Binding-site contacts:
Ligand atom C7 contacts residue ASP880 of chain 1.B at 3.9 Å.
Ligand atom C4 contacts residue ASN1211 of chain 1.A at 4.2 Å.
Ligand atom C8 contacts residue GLN1001 of chain 1.B at 3.5 Å.
Ligand atom O5 contacts residue ASN1211 of chain 1.A at 2.4 Å (h-bond).
Ligand atom C5 contacts residue ASN1211 of chain 1.A at 3.7 Å.
Ligand atom C7 contacts residue ASN1211 of chain 1.A at 3.3 Å.
Ligand atom N2 contacts residue ASN1211 of chain 1.A at 2.9 Å (h-bond).
Ligand atom O7 contacts residue ASN1211 of chain 1.A at 3.2 Å (h-bond).
Ligand atom C1 contacts residue ASN1211 of chain 1.A at 1.4 Å.
Ligand atom C8 contacts residue ASP880 of chain 1.B at 4.5 Å.
Ligand atom C8 contacts residue ASN881 of chain 1.B at 4.3 Å.
Ligand atom C3 contacts residue ASN1211 of chain 1.A at 3.8 Å.
Ligand atom C2 contacts residue ASN1211 of chain 1.A at 2.5 Å.
Ligand atom C8 contacts residue ASN1211 of chain 1.A at 4.4 Å.
Ligand atom O7 contacts residue ASP880 of chain 1.B at 2.9 Å (salt-bridge).
Ligand atom C8 contacts residue VAL1210 of chain 1.A at 4.1 Å (hydrophobic).
Ligand atom O3 contacts residue ASN881 of chain 1.B at 3.9 Å.

The protein below binds the small molecule below.
Small molecule (SMILES): CC(=O)N[C@@H]1[C@@H](O)[C@H](O)[C@@H](CO)O[C@H]1O

Sequence of chain 1.B:
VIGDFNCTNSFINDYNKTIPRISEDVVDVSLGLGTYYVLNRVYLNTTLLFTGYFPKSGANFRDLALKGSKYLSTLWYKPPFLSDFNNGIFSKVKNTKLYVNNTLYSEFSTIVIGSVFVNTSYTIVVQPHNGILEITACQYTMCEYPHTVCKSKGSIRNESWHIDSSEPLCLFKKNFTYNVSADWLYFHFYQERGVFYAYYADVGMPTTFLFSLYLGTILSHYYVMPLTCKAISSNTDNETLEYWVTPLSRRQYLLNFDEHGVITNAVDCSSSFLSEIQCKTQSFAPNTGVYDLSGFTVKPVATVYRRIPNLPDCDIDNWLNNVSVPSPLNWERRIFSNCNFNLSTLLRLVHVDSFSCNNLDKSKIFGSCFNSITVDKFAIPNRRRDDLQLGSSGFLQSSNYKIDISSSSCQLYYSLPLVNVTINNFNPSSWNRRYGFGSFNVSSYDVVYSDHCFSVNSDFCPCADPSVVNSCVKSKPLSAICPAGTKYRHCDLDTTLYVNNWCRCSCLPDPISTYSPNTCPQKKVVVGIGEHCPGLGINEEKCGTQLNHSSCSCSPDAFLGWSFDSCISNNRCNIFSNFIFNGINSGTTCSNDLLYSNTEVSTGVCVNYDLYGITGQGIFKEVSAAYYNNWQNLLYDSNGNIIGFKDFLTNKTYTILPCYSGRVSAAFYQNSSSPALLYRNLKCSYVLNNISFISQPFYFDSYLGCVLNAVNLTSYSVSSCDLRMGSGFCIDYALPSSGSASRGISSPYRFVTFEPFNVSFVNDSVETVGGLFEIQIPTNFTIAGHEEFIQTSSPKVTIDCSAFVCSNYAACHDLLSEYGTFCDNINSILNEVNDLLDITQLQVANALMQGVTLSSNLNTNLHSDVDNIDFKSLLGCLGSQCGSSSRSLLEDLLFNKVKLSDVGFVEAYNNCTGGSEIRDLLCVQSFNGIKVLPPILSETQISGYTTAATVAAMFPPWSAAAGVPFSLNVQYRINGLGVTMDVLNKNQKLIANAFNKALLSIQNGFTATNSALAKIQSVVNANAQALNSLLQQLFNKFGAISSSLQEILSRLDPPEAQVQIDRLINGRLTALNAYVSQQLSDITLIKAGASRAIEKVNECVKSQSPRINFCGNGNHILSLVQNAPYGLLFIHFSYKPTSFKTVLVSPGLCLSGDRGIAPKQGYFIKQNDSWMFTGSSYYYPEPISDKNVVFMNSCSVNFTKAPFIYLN

Sequence of chain 1.A:
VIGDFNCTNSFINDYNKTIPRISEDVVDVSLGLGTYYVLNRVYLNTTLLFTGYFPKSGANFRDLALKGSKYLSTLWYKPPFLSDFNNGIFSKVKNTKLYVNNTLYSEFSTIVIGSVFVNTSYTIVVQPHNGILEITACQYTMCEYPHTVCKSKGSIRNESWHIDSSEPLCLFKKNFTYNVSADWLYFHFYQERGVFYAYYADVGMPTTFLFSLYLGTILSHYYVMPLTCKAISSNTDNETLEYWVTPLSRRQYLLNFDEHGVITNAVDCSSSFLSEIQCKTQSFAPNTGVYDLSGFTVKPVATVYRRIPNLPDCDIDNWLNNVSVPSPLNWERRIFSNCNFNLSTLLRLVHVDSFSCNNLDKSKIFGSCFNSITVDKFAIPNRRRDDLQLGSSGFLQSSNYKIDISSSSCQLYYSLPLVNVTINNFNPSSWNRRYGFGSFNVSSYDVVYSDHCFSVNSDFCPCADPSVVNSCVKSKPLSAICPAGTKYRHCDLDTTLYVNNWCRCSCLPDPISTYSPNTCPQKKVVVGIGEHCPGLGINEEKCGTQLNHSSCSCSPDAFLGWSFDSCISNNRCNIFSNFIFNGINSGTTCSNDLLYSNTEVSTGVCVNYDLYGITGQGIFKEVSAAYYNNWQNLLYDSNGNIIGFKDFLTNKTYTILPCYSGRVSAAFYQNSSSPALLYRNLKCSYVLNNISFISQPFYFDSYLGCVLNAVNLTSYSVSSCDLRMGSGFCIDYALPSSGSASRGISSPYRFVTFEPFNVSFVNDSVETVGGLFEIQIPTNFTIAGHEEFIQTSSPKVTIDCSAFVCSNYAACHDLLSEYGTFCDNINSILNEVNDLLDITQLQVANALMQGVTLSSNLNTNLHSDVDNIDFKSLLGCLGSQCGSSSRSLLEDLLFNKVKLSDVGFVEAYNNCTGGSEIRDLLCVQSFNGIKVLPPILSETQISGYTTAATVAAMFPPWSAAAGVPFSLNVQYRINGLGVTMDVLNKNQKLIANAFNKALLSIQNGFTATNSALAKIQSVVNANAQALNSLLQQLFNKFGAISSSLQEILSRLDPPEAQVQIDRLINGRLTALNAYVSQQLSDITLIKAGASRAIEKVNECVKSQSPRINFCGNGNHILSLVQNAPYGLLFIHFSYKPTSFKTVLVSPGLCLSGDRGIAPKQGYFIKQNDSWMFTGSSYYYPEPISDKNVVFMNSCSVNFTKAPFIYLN